The protein below binds the small molecule below.
Small molecule (SMILES): CC(=O)N[C@@H]1[C@@H](O)[C@H](O)[C@@H](CO)O[C@H]1O

Sequence of chain 1.I:
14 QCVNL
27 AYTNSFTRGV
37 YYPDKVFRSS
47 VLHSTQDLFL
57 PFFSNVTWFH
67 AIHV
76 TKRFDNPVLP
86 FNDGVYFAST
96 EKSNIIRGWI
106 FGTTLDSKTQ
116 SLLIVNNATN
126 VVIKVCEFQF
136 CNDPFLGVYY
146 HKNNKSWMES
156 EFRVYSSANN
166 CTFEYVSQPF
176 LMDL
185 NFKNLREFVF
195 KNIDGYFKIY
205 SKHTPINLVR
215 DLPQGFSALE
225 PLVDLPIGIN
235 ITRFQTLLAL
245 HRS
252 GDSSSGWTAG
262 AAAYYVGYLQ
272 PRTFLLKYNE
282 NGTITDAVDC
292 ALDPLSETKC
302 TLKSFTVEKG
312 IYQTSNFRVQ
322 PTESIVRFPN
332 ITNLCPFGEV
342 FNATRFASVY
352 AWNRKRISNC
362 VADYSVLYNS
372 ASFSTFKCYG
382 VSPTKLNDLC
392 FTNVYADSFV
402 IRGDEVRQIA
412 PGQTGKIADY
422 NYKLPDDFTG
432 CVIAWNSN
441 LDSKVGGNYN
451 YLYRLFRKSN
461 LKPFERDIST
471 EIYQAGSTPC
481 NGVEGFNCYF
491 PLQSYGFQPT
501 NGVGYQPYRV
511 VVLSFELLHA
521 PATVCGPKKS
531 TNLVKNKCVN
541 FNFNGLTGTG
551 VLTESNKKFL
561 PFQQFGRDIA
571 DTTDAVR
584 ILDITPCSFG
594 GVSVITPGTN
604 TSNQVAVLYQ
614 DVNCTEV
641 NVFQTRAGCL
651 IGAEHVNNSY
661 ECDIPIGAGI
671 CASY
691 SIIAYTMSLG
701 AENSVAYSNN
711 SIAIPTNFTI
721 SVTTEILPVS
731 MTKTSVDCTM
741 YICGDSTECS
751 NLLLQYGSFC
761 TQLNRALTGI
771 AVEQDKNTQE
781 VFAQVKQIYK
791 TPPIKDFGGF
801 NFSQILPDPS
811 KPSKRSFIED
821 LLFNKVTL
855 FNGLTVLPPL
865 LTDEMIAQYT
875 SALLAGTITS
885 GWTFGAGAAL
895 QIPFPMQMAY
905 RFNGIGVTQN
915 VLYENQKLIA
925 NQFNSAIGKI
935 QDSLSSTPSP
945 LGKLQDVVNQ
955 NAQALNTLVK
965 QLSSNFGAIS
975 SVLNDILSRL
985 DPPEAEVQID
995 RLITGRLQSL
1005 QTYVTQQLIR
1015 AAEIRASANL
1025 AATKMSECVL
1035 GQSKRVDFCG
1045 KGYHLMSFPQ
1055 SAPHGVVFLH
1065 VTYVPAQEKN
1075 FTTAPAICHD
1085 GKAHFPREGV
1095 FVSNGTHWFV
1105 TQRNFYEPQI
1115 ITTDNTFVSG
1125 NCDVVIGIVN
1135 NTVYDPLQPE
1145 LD

Binding-site contacts:
Ligand atom C2 contacts residue ASN1134 of chain 1.I at 2.4 Å.
Ligand atom C8 contacts residue ASN1134 of chain 1.I at 4.4 Å.
Ligand atom C7 contacts residue ASN1134 of chain 1.I at 3.3 Å.
Ligand atom O7 contacts residue ASN1134 of chain 1.I at 3.3 Å (h-bond).
Ligand atom C3 contacts residue ASN1134 of chain 1.I at 3.8 Å.
Ligand atom C4 contacts residue ASN1134 of chain 1.I at 4.2 Å.
Ligand atom C5 contacts residue ASN1134 of chain 1.I at 3.7 Å.
Ligand atom O5 contacts residue ASN1134 of chain 1.I at 2.4 Å (h-bond).
Ligand atom C1 contacts residue ASN1134 of chain 1.I at 1.4 Å.
Ligand atom N2 contacts residue ASN1134 of chain 1.I at 2.9 Å (h-bond).